A small-molecule ligand and the protein it binds are described below.
Small molecule (SMILES): CC(=O)N[C@@H]1[C@@H](O)[C@H](O)[C@@H](CO)O[C@H]1O

Sequence of chain 1.A:
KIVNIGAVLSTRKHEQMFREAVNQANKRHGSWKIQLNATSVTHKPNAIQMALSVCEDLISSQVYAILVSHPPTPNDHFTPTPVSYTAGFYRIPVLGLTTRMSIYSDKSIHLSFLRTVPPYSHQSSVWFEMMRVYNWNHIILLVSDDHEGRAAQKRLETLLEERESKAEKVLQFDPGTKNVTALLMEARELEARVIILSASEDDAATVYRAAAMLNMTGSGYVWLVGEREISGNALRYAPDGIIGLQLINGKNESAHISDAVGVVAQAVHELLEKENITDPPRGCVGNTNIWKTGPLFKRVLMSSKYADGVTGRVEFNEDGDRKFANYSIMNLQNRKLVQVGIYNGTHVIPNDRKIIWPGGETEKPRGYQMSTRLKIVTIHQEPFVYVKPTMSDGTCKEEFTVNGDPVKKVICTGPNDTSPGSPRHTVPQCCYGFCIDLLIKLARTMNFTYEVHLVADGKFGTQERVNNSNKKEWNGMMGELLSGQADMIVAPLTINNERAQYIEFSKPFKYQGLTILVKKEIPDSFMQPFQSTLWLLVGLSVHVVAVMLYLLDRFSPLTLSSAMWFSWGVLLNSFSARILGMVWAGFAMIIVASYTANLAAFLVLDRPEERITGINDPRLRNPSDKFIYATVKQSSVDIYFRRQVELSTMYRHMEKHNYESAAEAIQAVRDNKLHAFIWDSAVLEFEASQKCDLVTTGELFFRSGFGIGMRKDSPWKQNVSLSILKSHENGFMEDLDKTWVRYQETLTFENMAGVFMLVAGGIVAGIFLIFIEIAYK

Binding-site contacts:
Ligand atom O7 contacts residue ASN300 of chain 1.A at 2.8 Å (h-bond).
Ligand atom C4 contacts residue ASN300 of chain 1.A at 4.2 Å.
Ligand atom N2 contacts residue ASN300 of chain 1.A at 2.9 Å (h-bond).
Ligand atom C7 contacts residue ASN300 of chain 1.A at 3.2 Å.
Ligand atom C2 contacts residue ASN300 of chain 1.A at 2.5 Å.
Ligand atom C8 contacts residue GLU299 of chain 1.A at 4.3 Å.
Ligand atom C3 contacts residue ASN300 of chain 1.A at 3.8 Å.
Ligand atom O5 contacts residue ASN300 of chain 1.A at 2.4 Å (h-bond).
Ligand atom O7 contacts residue GLU299 of chain 1.A at 3.4 Å.
Ligand atom C5 contacts residue ASN300 of chain 1.A at 3.7 Å.
Ligand atom C7 contacts residue GLU299 of chain 1.A at 3.7 Å.
Ligand atom N2 contacts residue GLU299 of chain 1.A at 4.1 Å.
Ligand atom C1 contacts residue ASN300 of chain 1.A at 1.4 Å.